Binding-site contacts:
Ligand atom N2 contacts residue ASN275 of chain 1.A at 3.1 Å (h-bond).
Ligand atom C1 contacts residue ALA278 of chain 1.A at 4.1 Å (hydrophobic).
Ligand atom C1 contacts residue ASN275 of chain 1.A at 1.4 Å.
Ligand atom C7 contacts residue ASN275 of chain 1.A at 3.3 Å.
Ligand atom O5 contacts residue SER277 of chain 1.A at 3.9 Å.
Ligand atom C6 contacts residue ALA278 of chain 1.A at 3.6 Å (hydrophobic).
Ligand atom C2 contacts residue ASN275 of chain 1.A at 2.7 Å.
Ligand atom O7 contacts residue ASN275 of chain 1.A at 3.8 Å.
Ligand atom C5 contacts residue ASN275 of chain 1.A at 3.6 Å.
Ligand atom C5 contacts residue ALA278 of chain 1.A at 4.4 Å (hydrophobic).
Ligand atom C5 contacts residue SER277 of chain 1.A at 4.0 Å.
Ligand atom C6 contacts residue ASN275 of chain 1.A at 3.9 Å.
Ligand atom O5 contacts residue ALA278 of chain 1.A at 3.8 Å.
Ligand atom C3 contacts residue ASN275 of chain 1.A at 3.9 Å.
Ligand atom C6 contacts residue VAL333 of chain 1.A at 3.6 Å (hydrophobic).
Ligand atom O7 contacts residue ASN272 of chain 1.A at 4.5 Å.
Ligand atom O6 contacts residue VAL333 of chain 1.A at 3.6 Å.
Ligand atom O5 contacts residue ASN275 of chain 1.A at 2.4 Å (h-bond).
Ligand atom O6 contacts residue ALA278 of chain 1.A at 4.1 Å.
Ligand atom C8 contacts residue ASN275 of chain 1.A at 3.8 Å.
Ligand atom C4 contacts residue ASN275 of chain 1.A at 4.3 Å.

This small molecule binds to this protein.
Small molecule (SMILES): CC(=O)N[C@@H]1[C@@H](O)[C@H](O)[C@@H](CO)O[C@H]1O

Sequence of chain 1.A:
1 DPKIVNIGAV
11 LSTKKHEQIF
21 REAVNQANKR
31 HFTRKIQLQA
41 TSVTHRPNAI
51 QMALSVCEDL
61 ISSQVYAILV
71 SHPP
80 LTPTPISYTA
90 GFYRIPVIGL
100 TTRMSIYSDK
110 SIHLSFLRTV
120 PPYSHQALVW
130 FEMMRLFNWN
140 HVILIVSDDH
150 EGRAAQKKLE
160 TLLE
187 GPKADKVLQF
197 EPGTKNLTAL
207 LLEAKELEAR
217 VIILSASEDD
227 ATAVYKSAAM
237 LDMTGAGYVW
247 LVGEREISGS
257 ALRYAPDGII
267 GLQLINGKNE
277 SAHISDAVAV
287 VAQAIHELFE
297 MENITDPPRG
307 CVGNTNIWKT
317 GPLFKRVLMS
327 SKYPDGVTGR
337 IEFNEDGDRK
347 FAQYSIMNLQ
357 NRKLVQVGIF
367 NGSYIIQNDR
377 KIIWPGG